Binding-site contacts:
Ligand atom C17 contacts residue MET121 of chain 1.A at 3.5 Å (hydrophobic).
Ligand atom C03 contacts residue TRP177 of chain 1.A at 3.5 Å (hydrophobic).
Ligand atom C38 contacts residue LEU289 of chain 1.A at 3.7 Å (hydrophobic).
Ligand atom C10 contacts residue MET121 of chain 1.A at 3.6 Å (hydrophobic).
Ligand atom O20 contacts residue MET121 of chain 1.A at 3.5 Å.
Ligand atom C21 contacts residue SER125 of chain 1.A at 3.0 Å.
Ligand atom C05 contacts residue TRP177 of chain 1.A at 3.5 Å (hydrophobic).
Ligand atom N24 contacts residue HIS285 of chain 1.A at 3.1 Å (h-bond).
Ligand atom C01 contacts residue TYR184 of chain 1.A at 3.6 Å (hydrophobic).
Ligand atom C37 contacts residue HIS285 of chain 1.A at 3.3 Å.
Ligand atom N24 contacts residue PHE159 of chain 1.A at 3.8 Å.
Ligand atom O20 contacts residue SER125 of chain 1.A at 3.1 Å (h-bond).
Ligand atom C03 contacts residue PHE166 of chain 1.A at 3.6 Å (hydrophobic).
Ligand atom C37 contacts residue SER125 of chain 1.A at 3.1 Å.
Ligand atom C13 contacts residue LEU87 of chain 1.A at 3.1 Å (hydrophobic).
Ligand atom C06 contacts residue HIS205 of chain 1.A at 3.8 Å.
Ligand atom C15 contacts residue LEU117 of chain 1.A at 3.7 Å (hydrophobic).
Ligand atom C38 contacts residue HIS285 of chain 1.A at 3.4 Å.
Ligand atom C19 contacts residue SER125 of chain 1.A at 3.4 Å.
Ligand atom C06 contacts residue GLN163 of chain 1.A at 3.3 Å.
Ligand atom C06 contacts residue TRP177 of chain 1.A at 3.8 Å (hydrophobic).
Ligand atom C01 contacts residue MET121 of chain 1.A at 3.6 Å (hydrophobic).
Ligand atom C01 contacts residue PHE166 of chain 1.A at 3.8 Å (hydrophobic).
Ligand atom C02 contacts residue TRP177 of chain 1.A at 3.6 Å (hydrophobic).
Ligand atom C09 contacts residue MET121 of chain 1.A at 3.5 Å (hydrophobic).
Ligand atom C15 contacts residue MET121 of chain 1.A at 3.7 Å (hydrophobic).
Ligand atom C11 contacts residue MET121 of chain 1.A at 3.7 Å (hydrophobic).
Ligand atom N22 contacts residue GLN163 of chain 1.A at 3.5 Å (h-bond).
Ligand atom C15 contacts residue VAL89 of chain 1.A at 3.7 Å (hydrophobic).
Ligand atom N23 contacts residue PHE159 of chain 1.A at 3.1 Å.
Ligand atom C14 contacts residue MET121 of chain 1.A at 3.5 Å (hydrophobic).
Ligand atom C08 contacts residue MET121 of chain 1.A at 3.5 Å (hydrophobic).
Ligand atom N24 contacts residue SER125 of chain 1.A at 3.6 Å.
Ligand atom C05 contacts residue HIS205 of chain 1.A at 3.8 Å.
Ligand atom C16 contacts residue MET121 of chain 1.A at 3.6 Å (hydrophobic).
Ligand atom C05 contacts residue GLN163 of chain 1.A at 3.5 Å.
Ligand atom N22 contacts residue PHE159 of chain 1.A at 3.8 Å.
Ligand atom C38 contacts residue SER125 of chain 1.A at 3.5 Å.
Ligand atom C02 contacts residue TYR184 of chain 1.A at 3.7 Å (hydrophobic).
Ligand atom N22 contacts residue SER125 of chain 1.A at 3.6 Å (h-bond).

Sequence of chain 1.A:
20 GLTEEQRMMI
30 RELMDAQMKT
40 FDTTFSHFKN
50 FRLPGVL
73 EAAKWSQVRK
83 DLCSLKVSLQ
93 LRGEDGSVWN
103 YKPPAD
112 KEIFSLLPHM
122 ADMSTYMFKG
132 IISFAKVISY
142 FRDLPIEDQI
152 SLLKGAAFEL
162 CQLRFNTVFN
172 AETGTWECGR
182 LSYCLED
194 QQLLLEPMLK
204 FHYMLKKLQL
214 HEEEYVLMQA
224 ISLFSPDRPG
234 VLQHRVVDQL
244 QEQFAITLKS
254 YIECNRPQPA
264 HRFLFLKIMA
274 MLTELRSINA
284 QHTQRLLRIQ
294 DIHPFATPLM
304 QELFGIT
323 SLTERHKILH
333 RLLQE

The protein below binds the small molecule below.
Small molecule (SMILES): CCC[C@H](CC)Oc1ccc(C(C)(C)C)cc1NC(=O)c1nnn(-c2cc(OC)c(OC)cc2OC)c1C